Sequence of chain 1.A:
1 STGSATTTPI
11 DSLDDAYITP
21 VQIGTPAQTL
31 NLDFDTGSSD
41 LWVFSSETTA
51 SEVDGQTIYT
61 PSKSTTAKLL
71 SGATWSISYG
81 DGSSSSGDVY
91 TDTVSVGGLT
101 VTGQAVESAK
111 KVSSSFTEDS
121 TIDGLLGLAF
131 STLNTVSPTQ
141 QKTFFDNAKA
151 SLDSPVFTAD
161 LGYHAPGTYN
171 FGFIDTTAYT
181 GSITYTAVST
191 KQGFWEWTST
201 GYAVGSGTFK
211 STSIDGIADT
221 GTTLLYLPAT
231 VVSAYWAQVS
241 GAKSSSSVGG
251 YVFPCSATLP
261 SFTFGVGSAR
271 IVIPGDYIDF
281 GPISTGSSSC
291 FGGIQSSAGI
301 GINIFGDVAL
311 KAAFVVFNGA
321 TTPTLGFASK

The protein below binds the small molecule below.
Small molecule (SMILES): c1cnc2c(c1)ccc1cccnc12

Binding-site contacts:
Ligand atom N1 contacts residue PHE291 of chain 1.A at 3.5 Å.
Ligand atom C4A contacts residue PHE291 of chain 1.A at 3.8 Å (hydrophobic).
Ligand atom C3 contacts residue VAL248 of chain 1.A at 4.4 Å (hydrophobic).
Ligand atom C7 contacts residue ASP15 of chain 1.A at 3.3 Å.
Ligand atom C4 contacts residue PRO282 of chain 1.A at 4.1 Å (hydrophobic).
Ligand atom N10 contacts residue LEU224 of chain 1.A at 4.2 Å.
Ligand atom C8 contacts residue LEU224 of chain 1.A at 3.7 Å (hydrophobic).
Ligand atom C2 contacts residue VAL248 of chain 1.A at 4.3 Å (hydrophobic).
Ligand atom C7 contacts residue PHE280 of chain 1.A at 4.2 Å (hydrophobic).
Ligand atom C5 contacts residue PHE291 of chain 1.A at 4.2 Å (hydrophobic).
Ligand atom C6A contacts residue PHE291 of chain 1.A at 4.2 Å (hydrophobic).
Ligand atom C7 contacts residue THR223 of chain 1.A at 4.1 Å.
Ligand atom N10 contacts residue PHE291 of chain 1.A at 3.6 Å.
Ligand atom C6 contacts residue LEU13 of chain 1.A at 4.3 Å (hydrophobic).
Ligand atom C10 contacts residue PHE291 of chain 1.A at 3.6 Å (hydrophobic).
Ligand atom C3 contacts residue ILE283 of chain 1.A at 3.7 Å (hydrophobic).
Ligand atom C2 contacts residue PHE291 of chain 1.A at 3.5 Å (hydrophobic).
Ligand atom C4 contacts residue PHE291 of chain 1.A at 3.6 Å (hydrophobic).
Ligand atom C3 contacts residue PHE291 of chain 1.A at 3.8 Å (hydrophobic).
Ligand atom C9 contacts residue PHE291 of chain 1.A at 4.4 Å (hydrophobic).
Ligand atom C7 contacts residue LEU224 of chain 1.A at 4.2 Å (hydrophobic).
Ligand atom C5 contacts residue LEU13 of chain 1.A at 4.4 Å (hydrophobic).
Ligand atom C4 contacts residue ILE283 of chain 1.A at 4.0 Å (hydrophobic).
Ligand atom C9 contacts residue TYR226 of chain 1.A at 4.4 Å (hydrophobic).
Ligand atom C5 contacts residue PHE280 of chain 1.A at 3.6 Å (hydrophobic).
Ligand atom C1A contacts residue PHE291 of chain 1.A at 3.4 Å (hydrophobic).
Ligand atom C9 contacts residue LEU224 of chain 1.A at 3.7 Å (hydrophobic).
Ligand atom C6 contacts residue PHE280 of chain 1.A at 3.9 Å (hydrophobic).
Ligand atom C6A contacts residue ASP15 of chain 1.A at 3.9 Å.
Ligand atom C6 contacts residue ASP15 of chain 1.A at 3.6 Å.
Ligand atom C8 contacts residue THR223 of chain 1.A at 3.9 Å.
Ligand atom C8 contacts residue ASP15 of chain 1.A at 4.3 Å.